Sequence of chain 1.A:
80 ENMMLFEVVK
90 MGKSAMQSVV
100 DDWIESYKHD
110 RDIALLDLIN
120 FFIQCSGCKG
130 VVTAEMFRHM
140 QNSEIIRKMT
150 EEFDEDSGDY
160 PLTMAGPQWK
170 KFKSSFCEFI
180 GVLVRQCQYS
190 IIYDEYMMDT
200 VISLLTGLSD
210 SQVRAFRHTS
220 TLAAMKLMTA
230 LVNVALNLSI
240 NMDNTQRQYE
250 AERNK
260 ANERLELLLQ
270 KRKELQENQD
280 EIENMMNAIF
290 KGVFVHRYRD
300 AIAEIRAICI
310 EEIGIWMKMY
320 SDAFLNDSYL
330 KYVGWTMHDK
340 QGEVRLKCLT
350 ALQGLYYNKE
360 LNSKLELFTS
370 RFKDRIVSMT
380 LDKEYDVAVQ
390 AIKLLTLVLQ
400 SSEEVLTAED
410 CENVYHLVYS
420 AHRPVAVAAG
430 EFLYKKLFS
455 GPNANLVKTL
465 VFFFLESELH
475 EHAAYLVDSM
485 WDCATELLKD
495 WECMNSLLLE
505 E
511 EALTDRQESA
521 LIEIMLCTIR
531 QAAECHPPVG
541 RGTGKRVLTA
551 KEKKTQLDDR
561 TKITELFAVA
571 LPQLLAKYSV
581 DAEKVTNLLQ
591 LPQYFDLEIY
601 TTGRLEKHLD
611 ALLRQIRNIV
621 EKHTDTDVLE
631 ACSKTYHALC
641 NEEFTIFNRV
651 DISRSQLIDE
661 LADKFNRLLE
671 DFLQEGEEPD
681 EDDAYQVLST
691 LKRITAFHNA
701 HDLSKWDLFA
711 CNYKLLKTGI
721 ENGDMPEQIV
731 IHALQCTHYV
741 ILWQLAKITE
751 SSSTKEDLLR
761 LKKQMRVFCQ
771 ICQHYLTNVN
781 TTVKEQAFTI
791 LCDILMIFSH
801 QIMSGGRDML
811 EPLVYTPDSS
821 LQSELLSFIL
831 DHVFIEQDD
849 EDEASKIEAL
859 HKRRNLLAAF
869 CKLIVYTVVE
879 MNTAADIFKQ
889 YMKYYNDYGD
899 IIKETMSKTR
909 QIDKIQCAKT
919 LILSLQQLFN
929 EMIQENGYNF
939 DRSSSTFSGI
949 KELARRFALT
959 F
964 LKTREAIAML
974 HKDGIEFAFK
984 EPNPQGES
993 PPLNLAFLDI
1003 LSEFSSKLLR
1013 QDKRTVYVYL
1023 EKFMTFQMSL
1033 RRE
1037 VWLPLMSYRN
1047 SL

Binding-site contacts:
Ligand atom CG1 contacts residue ARG370 of chain 1.A at 3.5 Å.
Ligand atom CE2 contacts residue ASP326 of chain 1.A at 3.8 Å.
Ligand atom CD2 contacts residue ARG338 of chain 1.B at 3.9 Å.
Ligand atom CB contacts residue LEU341 of chain 1.B at 3.9 Å (hydrophobic).
Ligand atom CD contacts residue SER334 of chain 1.B at 3.6 Å.
Ligand atom OH contacts residue ASP326 of chain 1.A at 2.8 Å (salt-bridge).
Ligand atom CG2 contacts residue LEU366 of chain 1.A at 3.7 Å (hydrophobic).
Ligand atom CB contacts residue SER334 of chain 1.B at 3.1 Å.
Ligand atom C contacts residue SER334 of chain 1.B at 3.6 Å.
Ligand atom N contacts residue LEU366 of chain 1.A at 3.9 Å.
Ligand atom O contacts residue SER334 of chain 1.B at 2.9 Å (h-bond).
Ligand atom CD contacts residue ARG298 of chain 1.A at 3.7 Å.
Ligand atom CE1 contacts residue TYR297 of chain 1.A at 3.8 Å (hydrophobic).
Ligand atom CZ contacts residue ILE337 of chain 1.B at 3.8 Å (hydrophobic).
Ligand atom O contacts residue TRP334 of chain 1.A at 3.1 Å (h-bond).
Ligand atom O contacts residue ARG338 of chain 1.B at 3.3 Å (salt-bridge).
Ligand atom OE2 contacts residue TYR331 of chain 1.A at 3.7 Å.
Ligand atom C contacts residue TRP334 of chain 1.A at 3.9 Å (hydrophobic).
Ligand atom CE1 contacts residue LEU329 of chain 1.A at 3.9 Å (hydrophobic).
Ligand atom CE2 contacts residue ILE337 of chain 1.B at 3.8 Å (hydrophobic).
Ligand atom CE1 contacts residue ASP326 of chain 1.A at 3.2 Å.
Ligand atom OE1 contacts residue ARG298 of chain 1.A at 3.0 Å (salt-bridge).
Ligand atom CE2 contacts residue PHE367 of chain 1.A at 4.0 Å (hydrophobic).
Ligand atom CB contacts residue TRP334 of chain 1.A at 3.9 Å (hydrophobic).
Ligand atom CD contacts residue TYR297 of chain 1.A at 3.6 Å (hydrophobic).
Ligand atom CZ contacts residue ASP326 of chain 1.A at 3.5 Å.
Ligand atom OH contacts residue PHE367 of chain 1.A at 3.5 Å.
Ligand atom CB contacts residue ARG298 of chain 1.A at 3.8 Å.
Ligand atom CE2 contacts residue SER334 of chain 1.B at 3.7 Å.
Ligand atom CE1 contacts residue LYS330 of chain 1.A at 3.3 Å.
Ligand atom CD1 contacts residue LYS330 of chain 1.A at 3.3 Å.
Ligand atom CZ contacts residue PHE367 of chain 1.A at 3.8 Å (hydrophobic).
Ligand atom CD1 contacts residue TRP334 of chain 1.A at 3.6 Å (hydrophobic).
Ligand atom CG contacts residue PHE371 of chain 1.A at 3.9 Å (hydrophobic).
Ligand atom OE2 contacts residue ARG298 of chain 1.A at 3.7 Å.
Ligand atom OE2 contacts residue SER334 of chain 1.B at 3.3 Å (h-bond).
Ligand atom CG contacts residue ARG298 of chain 1.A at 3.9 Å.
Ligand atom OE1 contacts residue TYR297 of chain 1.A at 2.9 Å (h-bond).
Ligand atom CG contacts residue SER334 of chain 1.B at 3.1 Å.
Ligand atom OH contacts residue LEU329 of chain 1.A at 3.5 Å.

This protein binds this small molecule.
Small molecule (SMILES): CC(C)[C@H](N)C(=O)N[C@@H](CO)C(=O)N[C@H](C(=O)N[C@@H](Cc1ccc(O)cc1)C(=O)N[C@@H](CC(=O)O)C(=O)N[C@@H](Cc1ccccc1)C(=O)N[C@@H](CCC(=O)O)C(=O)N[C@@H](CCC(=O)O)C(=O)N[C@H](C=O)CCC(=O)O)C(C)C

Sequence of chain 1.B:
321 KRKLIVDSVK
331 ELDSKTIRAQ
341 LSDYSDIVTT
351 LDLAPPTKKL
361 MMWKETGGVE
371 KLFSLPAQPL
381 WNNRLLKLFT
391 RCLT